Binding-site contacts:
Ligand atom N7 contacts residue ASN66 of chain 1.B at 3.4 Å.
Ligand atom C2 contacts residue LEU88 of chain 1.B at 3.6 Å (hydrophobic).
Ligand atom O3' contacts residue LEU163 of chain 1.B at 3.9 Å.
Ligand atom N3 contacts residue ASN66 of chain 1.B at 3.8 Å.
Ligand atom O2' contacts residue ALA64 of chain 1.B at 2.8 Å (h-bond).
Ligand atom C2' contacts residue ALA64 of chain 1.B at 3.7 Å (hydrophobic).
Ligand atom C2' contacts residue ASN66 of chain 1.B at 4.0 Å.
Ligand atom N1 contacts residue LEU88 of chain 1.B at 3.1 Å (h-bond).
Ligand atom O3B contacts residue ASN66 of chain 1.B at 3.7 Å.
Ligand atom O2A contacts residue ASP167 of chain 1.B at 2.9 Å (salt-bridge).
Ligand atom O3B contacts residue ILE221 of chain 1.B at 3.2 Å (h-bond).
Ligand atom C3' contacts residue MES1 of chain 1.G at 3.6 Å.
Ligand atom N1 contacts residue PHE87 of chain 1.B at 4.1 Å.
Ligand atom N3 contacts residue ALA64 of chain 1.B at 4.0 Å.
Ligand atom N6 contacts residue LEU88 of chain 1.B at 3.3 Å (h-bond).
Ligand atom N1 contacts residue ASN66 of chain 1.B at 4.0 Å.
Ligand atom C2' contacts residue MES1 of chain 1.G at 4.0 Å.
Ligand atom C6 contacts residue LEU88 of chain 1.B at 3.9 Å (hydrophobic).
Ligand atom C8 contacts residue ASN66 of chain 1.B at 3.7 Å.
Ligand atom C6 contacts residue ASN66 of chain 1.B at 3.8 Å.
Ligand atom C4 contacts residue ASN66 of chain 1.B at 3.8 Å.
Ligand atom C2 contacts residue SER65 of chain 1.B at 3.1 Å.
Ligand atom C5 contacts residue ASN66 of chain 1.B at 3.5 Å.
Ligand atom O5' contacts residue LEU163 of chain 1.B at 4.1 Å.
Ligand atom C4 contacts residue SER65 of chain 1.B at 4.1 Å.
Ligand atom C2 contacts residue PHE87 of chain 1.B at 4.1 Å (hydrophobic).
Ligand atom N9 contacts residue ASN66 of chain 1.B at 4.0 Å.
Ligand atom O2' contacts residue SER65 of chain 1.B at 4.1 Å.
Ligand atom O2' contacts residue THR161 of chain 1.B at 3.4 Å.
Ligand atom O3' contacts residue GLY162 of chain 1.B at 3.0 Å (h-bond).
Ligand atom O1A contacts residue ARG171 of chain 1.B at 3.8 Å.
Ligand atom O2A contacts residue LEU163 of chain 1.B at 3.5 Å.
Ligand atom C2 contacts residue ILE86 of chain 1.B at 3.8 Å (hydrophobic).
Ligand atom N1 contacts residue SER65 of chain 1.B at 3.5 Å (h-bond).
Ligand atom N3 contacts residue SER65 of chain 1.B at 3.5 Å (h-bond).
Ligand atom O2' contacts residue GLY162 of chain 1.B at 3.5 Å (h-bond).
Ligand atom N6 contacts residue HIS93 of chain 1.B at 3.8 Å.
Ligand atom N7 contacts residue LYS145 of chain 1.B at 4.2 Å.
Ligand atom O3' contacts residue MES1 of chain 1.G at 3.0 Å (h-bond).
Ligand atom C2 contacts residue ASN66 of chain 1.B at 4.1 Å.

Sequence of chain 1.B:
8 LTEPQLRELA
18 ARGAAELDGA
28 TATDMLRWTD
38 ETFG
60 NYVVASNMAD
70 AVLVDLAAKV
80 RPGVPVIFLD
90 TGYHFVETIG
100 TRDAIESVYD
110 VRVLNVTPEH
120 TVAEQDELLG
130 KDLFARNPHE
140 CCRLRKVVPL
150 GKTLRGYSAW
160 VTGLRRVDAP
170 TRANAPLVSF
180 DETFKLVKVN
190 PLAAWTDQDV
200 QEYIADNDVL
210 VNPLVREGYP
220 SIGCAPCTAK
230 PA

This small molecule binds to this protein.
Small molecule (SMILES): Nc1ncnc2c1ncn2[C@@H]1O[C@H](CO[P](=O)(O)OS(=O)(=O)O)[C@@H](O)[C@H]1O